Sequence of chain 3.A:
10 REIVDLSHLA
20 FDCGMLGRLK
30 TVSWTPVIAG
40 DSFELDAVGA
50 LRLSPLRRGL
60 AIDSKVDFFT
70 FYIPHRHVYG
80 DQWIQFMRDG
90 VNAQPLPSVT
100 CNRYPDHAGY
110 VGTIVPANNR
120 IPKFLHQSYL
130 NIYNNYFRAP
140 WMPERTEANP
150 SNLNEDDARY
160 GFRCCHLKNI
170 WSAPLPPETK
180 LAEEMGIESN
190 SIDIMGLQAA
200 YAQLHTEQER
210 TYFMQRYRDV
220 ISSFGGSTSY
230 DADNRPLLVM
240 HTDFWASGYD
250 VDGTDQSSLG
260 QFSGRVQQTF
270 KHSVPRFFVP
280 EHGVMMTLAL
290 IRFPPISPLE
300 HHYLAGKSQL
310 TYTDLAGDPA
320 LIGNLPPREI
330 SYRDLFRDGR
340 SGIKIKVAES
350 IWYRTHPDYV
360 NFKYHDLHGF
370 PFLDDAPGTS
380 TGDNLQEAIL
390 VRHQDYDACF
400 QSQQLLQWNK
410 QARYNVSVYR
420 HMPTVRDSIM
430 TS

Binding-site contacts:
Ligand atom C3' contacts residue VAL47 of chain 3.A at 4.0 Å (hydrophobic).
Ligand atom C3' contacts residue ASN414 of chain 3.A at 4.5 Å.
Ligand atom P contacts residue ARG412 of chain 3.A at 2.7 Å.
Ligand atom OP2 contacts residue LYS21 of chain 2.C at 2.7 Å (salt-bridge).
Ligand atom OP1 contacts residue ARG18 of chain 2.C at 4.0 Å.
Ligand atom C5' contacts residue ARG412 of chain 3.A at 3.0 Å.
Ligand atom O4' contacts residue ASN414 of chain 3.A at 2.9 Å (h-bond).
Ligand atom C4' contacts residue VAL47 of chain 3.A at 4.1 Å (hydrophobic).
Ligand atom C4' contacts residue ARG412 of chain 3.A at 4.3 Å.
Ligand atom OP1 contacts residue LYS21 of chain 2.C at 3.9 Å.
Ligand atom C4' contacts residue ASN414 of chain 3.A at 3.0 Å.
Ligand atom P contacts residue LYS21 of chain 2.C at 3.4 Å.
Ligand atom C2' contacts residue VAL47 of chain 3.A at 4.3 Å (hydrophobic).
Ligand atom OP2 contacts residue ARG18 of chain 2.C at 3.7 Å.
Ligand atom OP1 contacts residue ARG412 of chain 3.A at 3.8 Å.
Ligand atom OP2 contacts residue ARG412 of chain 3.A at 1.4 Å (salt-bridge).
Ligand atom O3' contacts residue VAL47 of chain 3.A at 3.1 Å.
Ligand atom C5' contacts residue ASN414 of chain 3.A at 3.3 Å.
Ligand atom C1' contacts residue ASN414 of chain 3.A at 4.1 Å.
Ligand atom O5' contacts residue ARG412 of chain 3.A at 3.1 Å (salt-bridge).
Ligand atom O3' contacts residue ARG412 of chain 3.A at 4.3 Å.

This small molecule binds to this protein.
Small molecule (SMILES): Nc1ccn([C@H]2C[C@H](O)[C@@H](COP(=O)(O)O)O2)c(=O)n1

Sequence of chain 2.C:
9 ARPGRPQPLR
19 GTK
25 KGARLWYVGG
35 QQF